Binding-site contacts:
Ligand atom C1 contacts residue ASN154 of chain 13.B at 1.4 Å.
Ligand atom C7 contacts residue GLU155 of chain 13.B at 4.1 Å.
Ligand atom C6 contacts residue HIS104 of chain 26.B at 3.7 Å.
Ligand atom O7 contacts residue HIS104 of chain 26.B at 4.2 Å.
Ligand atom C1 contacts residue HIS104 of chain 26.B at 3.2 Å.
Ligand atom O5 contacts residue HIS104 of chain 26.B at 3.2 Å (h-bond).
Ligand atom C5 contacts residue ASN154 of chain 13.B at 3.7 Å.
Ligand atom C4 contacts residue ASN154 of chain 13.B at 4.2 Å.
Ligand atom N2 contacts residue ASN154 of chain 13.B at 2.9 Å (h-bond).
Ligand atom C7 contacts residue ASN154 of chain 13.B at 3.3 Å.
Ligand atom C8 contacts residue ASN154 of chain 13.B at 3.8 Å.
Ligand atom C8 contacts residue GLU155 of chain 13.B at 3.8 Å.
Ligand atom C2 contacts residue ASN154 of chain 13.B at 2.4 Å.
Ligand atom O7 contacts residue GLU155 of chain 13.B at 3.8 Å.
Ligand atom C5 contacts residue HIS104 of chain 26.B at 3.3 Å.
Ligand atom O7 contacts residue ASN154 of chain 13.B at 3.1 Å (h-bond).
Ligand atom O5 contacts residue ASN154 of chain 13.B at 2.4 Å (h-bond).
Ligand atom O6 contacts residue HIS104 of chain 26.B at 2.9 Å.
Ligand atom C3 contacts residue ASN154 of chain 13.B at 3.8 Å.
Ligand atom C2 contacts residue HIS104 of chain 26.B at 4.4 Å.

Sequence of chain 26.B:
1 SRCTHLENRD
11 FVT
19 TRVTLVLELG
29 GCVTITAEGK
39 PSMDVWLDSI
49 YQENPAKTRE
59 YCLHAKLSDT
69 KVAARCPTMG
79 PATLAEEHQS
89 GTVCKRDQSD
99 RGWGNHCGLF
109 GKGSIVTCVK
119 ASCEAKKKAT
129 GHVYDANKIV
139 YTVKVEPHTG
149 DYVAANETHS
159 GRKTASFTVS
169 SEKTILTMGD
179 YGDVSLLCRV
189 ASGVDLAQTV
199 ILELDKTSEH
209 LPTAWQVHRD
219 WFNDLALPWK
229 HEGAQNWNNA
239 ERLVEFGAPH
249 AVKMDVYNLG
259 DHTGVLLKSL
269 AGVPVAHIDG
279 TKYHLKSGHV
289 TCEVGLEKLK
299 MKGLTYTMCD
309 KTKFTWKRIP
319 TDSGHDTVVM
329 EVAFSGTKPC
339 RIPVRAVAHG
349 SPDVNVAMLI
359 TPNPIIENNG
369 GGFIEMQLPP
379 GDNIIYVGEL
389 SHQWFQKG

Sequence of chain 13.B:
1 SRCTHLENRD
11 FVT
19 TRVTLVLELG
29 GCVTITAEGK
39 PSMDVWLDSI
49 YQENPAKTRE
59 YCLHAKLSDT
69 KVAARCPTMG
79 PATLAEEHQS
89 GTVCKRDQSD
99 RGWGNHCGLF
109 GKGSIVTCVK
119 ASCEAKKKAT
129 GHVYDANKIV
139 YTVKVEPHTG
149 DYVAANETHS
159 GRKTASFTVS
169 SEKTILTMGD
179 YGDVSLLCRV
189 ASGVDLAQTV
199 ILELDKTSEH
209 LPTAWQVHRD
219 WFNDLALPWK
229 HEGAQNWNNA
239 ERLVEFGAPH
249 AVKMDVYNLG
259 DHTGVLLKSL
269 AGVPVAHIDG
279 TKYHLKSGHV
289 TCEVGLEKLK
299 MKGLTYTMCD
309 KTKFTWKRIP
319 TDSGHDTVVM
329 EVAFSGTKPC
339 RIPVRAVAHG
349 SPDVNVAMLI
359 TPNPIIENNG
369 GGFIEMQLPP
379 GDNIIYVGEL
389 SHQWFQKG

A protein and the small-molecule ligand that binds it are described below.
Small molecule (SMILES): CC(=O)N[C@@H]1[C@@H](O)[C@H](O)[C@@H](CO)O[C@H]1O